Sequence of chain 2.A:
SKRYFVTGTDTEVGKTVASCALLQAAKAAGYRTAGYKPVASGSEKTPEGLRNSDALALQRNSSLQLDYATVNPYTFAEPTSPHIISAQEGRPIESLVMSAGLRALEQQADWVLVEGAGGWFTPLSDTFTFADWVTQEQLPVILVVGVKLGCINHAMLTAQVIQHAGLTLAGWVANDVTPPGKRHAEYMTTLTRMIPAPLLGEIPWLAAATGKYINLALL

The small molecule below binds the protein below.
Small molecule (SMILES): C[C@H](N)[C@@H](CCCCCC(=O)O)CC(=O)O

Binding-site contacts:
Ligand atom C6 contacts residue SER81 of chain 1.A at 4.0 Å.
Ligand atom O2 contacts residue ALA40 of chain 1.A at 3.4 Å.
Ligand atom C2' contacts residue THR80 of chain 1.A at 4.0 Å.
Ligand atom C5 contacts residue THR11 of chain 1.A at 4.1 Å.
Ligand atom O2 contacts residue LYS37 of chain 1.A at 3.5 Å.
Ligand atom C2' contacts residue LEU149 of chain 2.A at 4.1 Å (hydrophobic).
Ligand atom C9 contacts residue TYR187 of chain 2.A at 3.4 Å (hydrophobic).
Ligand atom C4 contacts residue SER41 of chain 1.A at 4.1 Å.
Ligand atom C9 contacts residue ILE152 of chain 2.A at 3.6 Å (hydrophobic).
Ligand atom C2' contacts residue SER41 of chain 1.A at 3.8 Å.
Ligand atom C9 contacts residue GLY150 of chain 2.A at 3.5 Å.
Ligand atom O4 contacts residue GLY150 of chain 2.A at 3.5 Å.
Ligand atom O3 contacts residue TYR187 of chain 2.A at 2.6 Å (h-bond).
Ligand atom O2 contacts residue SER41 of chain 1.A at 3.2 Å (h-bond).
Ligand atom C1 contacts residue SER41 of chain 1.A at 3.8 Å.
Ligand atom O3 contacts residue GLY150 of chain 2.A at 2.9 Å (h-bond).
Ligand atom C1 contacts residue ALA117 of chain 1.A at 3.9 Å (hydrophobic).
Ligand atom C5 contacts residue GLY118 of chain 1.A at 4.1 Å.
Ligand atom C9 contacts residue CYS151 of chain 2.A at 4.1 Å (hydrophobic).
Ligand atom C1 contacts residue LYS37 of chain 1.A at 4.0 Å.
Ligand atom C9 contacts residue ASN153 of chain 2.A at 4.0 Å.
Ligand atom C1' contacts residue LEU149 of chain 2.A at 4.1 Å (hydrophobic).
Ligand atom O3 contacts residue LEU149 of chain 2.A at 4.1 Å.
Ligand atom O1 contacts residue LYS37 of chain 1.A at 3.5 Å (salt-bridge).
Ligand atom O4 contacts residue CYS151 of chain 2.A at 4.1 Å.
Ligand atom C4 contacts residue THR80 of chain 1.A at 4.0 Å.
Ligand atom O3 contacts residue ILE152 of chain 2.A at 3.2 Å (h-bond).
Ligand atom O1 contacts residue GLY118 of chain 1.A at 3.9 Å.
Ligand atom C8 contacts residue SER81 of chain 1.A at 4.0 Å.
Ligand atom C8 contacts residue TYR187 of chain 2.A at 3.4 Å (hydrophobic).
Ligand atom C7 contacts residue TYR187 of chain 2.A at 3.8 Å (hydrophobic).
Ligand atom O2 contacts residue ALA117 of chain 1.A at 4.1 Å.
Ligand atom O4 contacts residue ASN153 of chain 2.A at 2.9 Å (h-bond).
Ligand atom O3 contacts residue CYS151 of chain 2.A at 3.4 Å (h-bond).
Ligand atom O1 contacts residue ALA117 of chain 1.A at 3.9 Å.
Ligand atom O4 contacts residue ILE152 of chain 2.A at 3.4 Å (h-bond).
Ligand atom C2' contacts residue PRO79 of chain 1.A at 3.5 Å (hydrophobic).
Ligand atom C4 contacts residue GLY118 of chain 1.A at 4.2 Å.
Ligand atom C2 contacts residue SER41 of chain 1.A at 3.2 Å.
Ligand atom C7 contacts residue GLY150 of chain 2.A at 3.9 Å.

Sequence of chain 1.A:
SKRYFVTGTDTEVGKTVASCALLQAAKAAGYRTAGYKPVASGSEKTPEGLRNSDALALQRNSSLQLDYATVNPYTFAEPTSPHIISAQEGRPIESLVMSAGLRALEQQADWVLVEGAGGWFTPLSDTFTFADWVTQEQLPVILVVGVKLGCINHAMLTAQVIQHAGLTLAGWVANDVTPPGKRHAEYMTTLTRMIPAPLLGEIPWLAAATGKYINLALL